This small molecule binds to this protein.
Small molecule (SMILES): CC(=O)N[C@@H]1[C@@H](O)[C@H](O)[C@@H](CO)O[C@H]1O

Binding-site contacts:
Ligand atom C3 contacts residue ASN771 of chain 1.C at 3.8 Å.
Ligand atom O6 contacts residue SER732 of chain 1.C at 4.1 Å.
Ligand atom O5 contacts residue ASN771 of chain 1.C at 2.4 Å (h-bond).
Ligand atom N2 contacts residue ASN771 of chain 1.C at 2.9 Å (h-bond).
Ligand atom C4 contacts residue ASN771 of chain 1.C at 4.2 Å.
Ligand atom C7 contacts residue ASN771 of chain 1.C at 3.2 Å.
Ligand atom C8 contacts residue ASN771 of chain 1.C at 4.4 Å.
Ligand atom C5 contacts residue ASN771 of chain 1.C at 3.7 Å.
Ligand atom O7 contacts residue ASN771 of chain 1.C at 3.1 Å (h-bond).
Ligand atom C1 contacts residue ASN771 of chain 1.C at 1.4 Å.
Ligand atom C6 contacts residue SER732 of chain 1.C at 4.1 Å.
Ligand atom C2 contacts residue ASN771 of chain 1.C at 2.4 Å.

Sequence of chain 1.C:
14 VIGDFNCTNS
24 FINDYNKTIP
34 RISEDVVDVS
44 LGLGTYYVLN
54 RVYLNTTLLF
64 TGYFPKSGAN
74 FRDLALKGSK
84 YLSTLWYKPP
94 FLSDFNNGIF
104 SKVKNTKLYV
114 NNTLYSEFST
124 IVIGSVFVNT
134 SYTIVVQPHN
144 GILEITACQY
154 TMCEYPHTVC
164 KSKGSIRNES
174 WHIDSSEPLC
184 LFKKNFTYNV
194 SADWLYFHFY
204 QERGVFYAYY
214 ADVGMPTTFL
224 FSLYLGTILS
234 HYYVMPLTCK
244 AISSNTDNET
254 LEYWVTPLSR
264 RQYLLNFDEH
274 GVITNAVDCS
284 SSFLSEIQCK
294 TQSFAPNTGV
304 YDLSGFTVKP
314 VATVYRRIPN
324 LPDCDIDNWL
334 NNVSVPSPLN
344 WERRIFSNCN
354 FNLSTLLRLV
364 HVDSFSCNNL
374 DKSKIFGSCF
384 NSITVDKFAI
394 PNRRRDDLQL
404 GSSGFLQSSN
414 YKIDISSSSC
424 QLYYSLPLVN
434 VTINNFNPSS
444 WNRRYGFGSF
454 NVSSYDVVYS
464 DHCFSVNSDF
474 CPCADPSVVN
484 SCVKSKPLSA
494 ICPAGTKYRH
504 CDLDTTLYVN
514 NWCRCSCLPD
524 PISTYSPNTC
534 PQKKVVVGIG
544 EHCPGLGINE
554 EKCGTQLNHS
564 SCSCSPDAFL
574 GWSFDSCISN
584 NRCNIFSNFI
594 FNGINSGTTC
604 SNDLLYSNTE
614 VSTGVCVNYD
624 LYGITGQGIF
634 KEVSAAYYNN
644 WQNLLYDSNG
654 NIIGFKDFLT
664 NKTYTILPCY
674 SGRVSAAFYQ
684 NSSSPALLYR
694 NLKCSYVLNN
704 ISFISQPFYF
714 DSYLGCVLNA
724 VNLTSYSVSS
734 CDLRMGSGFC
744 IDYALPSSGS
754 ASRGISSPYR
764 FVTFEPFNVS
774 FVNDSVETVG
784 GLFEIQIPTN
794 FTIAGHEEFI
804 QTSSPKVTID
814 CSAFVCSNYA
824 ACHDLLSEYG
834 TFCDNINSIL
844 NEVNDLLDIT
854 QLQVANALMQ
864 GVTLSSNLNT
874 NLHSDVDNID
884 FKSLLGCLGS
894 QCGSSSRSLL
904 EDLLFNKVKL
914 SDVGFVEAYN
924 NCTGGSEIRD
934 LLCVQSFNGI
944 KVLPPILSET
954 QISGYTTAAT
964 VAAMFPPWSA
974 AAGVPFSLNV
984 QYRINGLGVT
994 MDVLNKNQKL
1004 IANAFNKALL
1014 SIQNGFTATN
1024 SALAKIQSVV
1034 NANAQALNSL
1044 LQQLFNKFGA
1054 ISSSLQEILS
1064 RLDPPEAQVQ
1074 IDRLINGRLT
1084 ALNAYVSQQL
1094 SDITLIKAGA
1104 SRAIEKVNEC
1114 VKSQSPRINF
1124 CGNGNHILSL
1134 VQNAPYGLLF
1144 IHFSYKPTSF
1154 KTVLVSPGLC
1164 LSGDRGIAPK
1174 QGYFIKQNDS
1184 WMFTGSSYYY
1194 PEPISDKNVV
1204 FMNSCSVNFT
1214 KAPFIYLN